Sequence of chain 8.B:
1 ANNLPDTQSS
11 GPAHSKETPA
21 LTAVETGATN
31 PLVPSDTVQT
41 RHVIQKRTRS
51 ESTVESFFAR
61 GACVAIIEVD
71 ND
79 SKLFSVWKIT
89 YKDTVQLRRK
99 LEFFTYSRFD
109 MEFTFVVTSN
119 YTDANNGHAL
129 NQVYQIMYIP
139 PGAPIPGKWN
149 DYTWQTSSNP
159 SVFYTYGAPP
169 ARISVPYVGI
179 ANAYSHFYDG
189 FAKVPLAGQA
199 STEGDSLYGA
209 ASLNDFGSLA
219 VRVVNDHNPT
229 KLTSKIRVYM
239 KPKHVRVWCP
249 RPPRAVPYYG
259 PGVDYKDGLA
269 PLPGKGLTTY

This protein binds this small molecule.
Small molecule (SMILES): COc1ccc(OCc2ccc(COc3c(Cl)cccc3Cl)cc2)c(Cl)c1

Binding-site contacts:
Ligand atom C21 contacts residue HIS184 of chain 8.B at 3.6 Å.
Ligand atom C17 contacts residue ALA24 of chain 7.E at 3.7 Å (hydrophobic).
Ligand atom C17 contacts residue TYR136 of chain 8.B at 3.7 Å (hydrophobic).
Ligand atom C11 contacts residue ILE87 of chain 8.B at 3.8 Å (hydrophobic).
Ligand atom C7 contacts residue PHE214 of chain 8.B at 3.5 Å (hydrophobic).
Ligand atom C9 contacts residue VAL176 of chain 8.B at 3.6 Å (hydrophobic).
Ligand atom C2 contacts residue PHE214 of chain 8.B at 3.6 Å (hydrophobic).
Ligand atom C8 contacts residue MET109 of chain 8.B at 3.4 Å (hydrophobic).
Ligand atom O1 contacts residue MET109 of chain 8.B at 3.7 Å.
Ligand atom C14 contacts residue TYR136 of chain 8.B at 3.5 Å (hydrophobic).
Ligand atom C19 contacts residue LEU217 of chain 8.B at 3.8 Å (hydrophobic).
Ligand atom C3 contacts residue MET109 of chain 8.B at 3.7 Å (hydrophobic).
Ligand atom C20 contacts residue LEU217 of chain 8.B at 3.8 Å (hydrophobic).
Ligand atom C10 contacts residue TYR136 of chain 8.B at 3.5 Å (hydrophobic).
Ligand atom O1 contacts residue ILE87 of chain 8.B at 3.7 Å.
Ligand atom C13 contacts residue ILE87 of chain 8.B at 3.7 Å (hydrophobic).
Ligand atom C7 contacts residue MET109 of chain 8.B at 3.3 Å (hydrophobic).
Ligand atom C5 contacts residue TYR89 of chain 8.B at 3.5 Å (hydrophobic).
Ligand atom C13 contacts residue PHE111 of chain 8.B at 3.7 Å (hydrophobic).
Ligand atom C16 contacts residue TYR136 of chain 8.B at 3.8 Å (hydrophobic).
Ligand atom CL2 contacts residue ILE25 of chain 7.E at 3.4 Å.
Ligand atom C21 contacts residue SER105 of chain 8.B at 3.8 Å.
Ligand atom C1 contacts residue TYR182 of chain 8.B at 3.8 Å (hydrophobic).
Ligand atom C12 contacts residue PHE111 of chain 8.B at 3.8 Å (hydrophobic).
Ligand atom C12 contacts residue ILE87 of chain 8.B at 3.8 Å (hydrophobic).
Ligand atom C9 contacts residue PHE214 of chain 8.B at 3.7 Å (hydrophobic).
Ligand atom C16 contacts residue ALA24 of chain 7.E at 3.8 Å (hydrophobic).
Ligand atom O3 contacts residue TYR89 of chain 8.B at 3.6 Å.
Ligand atom C21 contacts residue TYR182 of chain 8.B at 3.8 Å (hydrophobic).
Ligand atom CL2 contacts residue TYR136 of chain 8.B at 3.6 Å.
Ligand atom C13 contacts residue MET109 of chain 8.B at 3.4 Å (hydrophobic).
Ligand atom C20 contacts residue ILE171 of chain 8.B at 3.8 Å (hydrophobic).
Ligand atom C6 contacts residue TYR89 of chain 8.B at 3.7 Å (hydrophobic).
Ligand atom O3 contacts residue PHE107 of chain 8.B at 3.6 Å.
Ligand atom O1 contacts residue PHE214 of chain 8.B at 3.8 Å.
Ligand atom CL3 contacts residue PHE111 of chain 8.B at 3.8 Å.
Ligand atom CL2 contacts residue ALA24 of chain 7.E at 3.5 Å.
Ligand atom CL3 contacts residue LEU217 of chain 8.B at 3.8 Å.
Ligand atom C4 contacts residue MET109 of chain 8.B at 3.8 Å (hydrophobic).
Ligand atom O2 contacts residue VAL173 of chain 8.B at 3.4 Å.

Sequence of chain 7.E:
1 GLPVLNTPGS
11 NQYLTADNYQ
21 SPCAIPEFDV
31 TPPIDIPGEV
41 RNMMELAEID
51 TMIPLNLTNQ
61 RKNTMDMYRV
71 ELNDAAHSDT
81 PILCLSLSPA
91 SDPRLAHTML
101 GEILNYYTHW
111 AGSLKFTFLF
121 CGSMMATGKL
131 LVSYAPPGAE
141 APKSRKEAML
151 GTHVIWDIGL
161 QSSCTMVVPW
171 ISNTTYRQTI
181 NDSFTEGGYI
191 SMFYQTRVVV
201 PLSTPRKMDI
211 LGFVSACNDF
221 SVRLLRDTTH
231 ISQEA